Sequence of chain 1.A:
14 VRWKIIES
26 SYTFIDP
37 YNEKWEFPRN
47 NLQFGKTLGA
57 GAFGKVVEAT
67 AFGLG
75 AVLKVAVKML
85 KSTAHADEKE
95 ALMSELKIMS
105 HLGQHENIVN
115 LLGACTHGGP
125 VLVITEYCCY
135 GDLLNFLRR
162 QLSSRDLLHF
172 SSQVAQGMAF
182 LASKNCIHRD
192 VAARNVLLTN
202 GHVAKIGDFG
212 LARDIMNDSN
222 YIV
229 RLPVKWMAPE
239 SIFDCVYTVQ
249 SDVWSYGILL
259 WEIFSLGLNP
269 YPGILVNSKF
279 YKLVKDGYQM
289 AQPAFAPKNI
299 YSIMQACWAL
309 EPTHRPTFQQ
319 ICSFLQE

This small molecule binds to this protein.
Small molecule (SMILES): CONC(=O)c1cn(C2CCCCC2)c2nc(Nc3ccc(CCN4CCCC4)cc3)ncc2c1=O

Binding-site contacts:
Ligand atom N12 contacts residue GLU130 of chain 1.A at 3.7 Å.
Ligand atom C07 contacts residue PHE210 of chain 1.A at 3.7 Å (hydrophobic).
Ligand atom O05 contacts residue LYS82 of chain 1.A at 2.7 Å (salt-bridge).
Ligand atom N17 contacts residue CYS132 of chain 1.A at 2.8 Å (h-bond).
Ligand atom C01 contacts residue LYS82 of chain 1.A at 3.5 Å.
Ligand atom C30 contacts residue THR53 of chain 1.A at 3.6 Å.
Ligand atom C15 contacts residue THR129 of chain 1.A at 3.6 Å.
Ligand atom O02 contacts residue LYS82 of chain 1.A at 2.7 Å (salt-bridge).
Ligand atom O16 contacts residue THR129 of chain 1.A at 2.5 Å (h-bond).
Ligand atom C13 contacts residue ALA80 of chain 1.A at 3.5 Å (hydrophobic).
Ligand atom N17 contacts residue TYR131 of chain 1.A at 3.7 Å.
Ligand atom C01 contacts residue THR129 of chain 1.A at 3.7 Å.
Ligand atom C07 contacts residue VAL62 of chain 1.A at 3.7 Å (hydrophobic).
Ligand atom O02 contacts residue GLU99 of chain 1.A at 3.5 Å (salt-bridge).
Ligand atom C23 contacts residue CYS132 of chain 1.A at 3.5 Å (hydrophobic).
Ligand atom C14 contacts residue LEU198 of chain 1.A at 3.7 Å (hydrophobic).
Ligand atom C18 contacts residue CYS132 of chain 1.A at 3.4 Å (hydrophobic).
Ligand atom N10 contacts residue LEU198 of chain 1.A at 3.5 Å.
Ligand atom C13 contacts residue GLU130 of chain 1.A at 3.2 Å.
Ligand atom C11 contacts residue LEU198 of chain 1.A at 3.7 Å (hydrophobic).
Ligand atom C01 contacts residue MET103 of chain 1.A at 3.2 Å (hydrophobic).
Ligand atom N12 contacts residue CYS132 of chain 1.A at 2.9 Å (h-bond).
Ligand atom O05 contacts residue ASP209 of chain 1.A at 3.7 Å.
Ligand atom C01 contacts residue GLU99 of chain 1.A at 3.4 Å.
Ligand atom C06 contacts residue PHE210 of chain 1.A at 3.6 Å (hydrophobic).
Ligand atom C23 contacts residue GLY135 of chain 1.A at 3.7 Å.
Ligand atom O16 contacts residue ALA80 of chain 1.A at 3.7 Å.
Ligand atom C11 contacts residue CYS132 of chain 1.A at 3.7 Å (hydrophobic).
Ligand atom O05 contacts residue PHE210 of chain 1.A at 3.3 Å.
Ligand atom N03 contacts residue THR129 of chain 1.A at 3.5 Å (h-bond).
Ligand atom O02 contacts residue THR129 of chain 1.A at 3.8 Å.
Ligand atom C09 contacts residue LEU198 of chain 1.A at 3.5 Å (hydrophobic).
Ligand atom C04 contacts residue PHE210 of chain 1.A at 3.4 Å (hydrophobic).
Ligand atom N03 contacts residue LYS82 of chain 1.A at 3.4 Å (salt-bridge).
Ligand atom O16 contacts residue VAL113 of chain 1.A at 3.3 Å.
Ligand atom N12 contacts residue TYR131 of chain 1.A at 3.6 Å.
Ligand atom C18 contacts residue GLY135 of chain 1.A at 3.7 Å.
Ligand atom C19 contacts residue GLY135 of chain 1.A at 3.8 Å.
Ligand atom O16 contacts residue GLU130 of chain 1.A at 3.6 Å.
Ligand atom C04 contacts residue LYS82 of chain 1.A at 3.4 Å.